Sequence of chain 1.D:
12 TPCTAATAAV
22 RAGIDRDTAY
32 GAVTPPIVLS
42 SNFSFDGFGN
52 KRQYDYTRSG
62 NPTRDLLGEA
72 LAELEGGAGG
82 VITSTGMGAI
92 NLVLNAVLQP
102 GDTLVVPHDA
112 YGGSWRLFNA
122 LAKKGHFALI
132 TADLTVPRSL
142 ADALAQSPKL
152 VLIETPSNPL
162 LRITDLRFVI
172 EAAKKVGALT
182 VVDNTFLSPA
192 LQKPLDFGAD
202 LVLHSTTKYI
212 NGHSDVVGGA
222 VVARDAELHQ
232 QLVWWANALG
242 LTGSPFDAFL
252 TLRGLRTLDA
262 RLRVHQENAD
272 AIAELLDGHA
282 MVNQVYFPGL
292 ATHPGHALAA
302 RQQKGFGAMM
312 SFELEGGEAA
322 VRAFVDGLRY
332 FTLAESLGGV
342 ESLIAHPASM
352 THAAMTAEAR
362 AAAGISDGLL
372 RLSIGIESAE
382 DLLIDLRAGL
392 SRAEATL

Sequence of chain 1.A:
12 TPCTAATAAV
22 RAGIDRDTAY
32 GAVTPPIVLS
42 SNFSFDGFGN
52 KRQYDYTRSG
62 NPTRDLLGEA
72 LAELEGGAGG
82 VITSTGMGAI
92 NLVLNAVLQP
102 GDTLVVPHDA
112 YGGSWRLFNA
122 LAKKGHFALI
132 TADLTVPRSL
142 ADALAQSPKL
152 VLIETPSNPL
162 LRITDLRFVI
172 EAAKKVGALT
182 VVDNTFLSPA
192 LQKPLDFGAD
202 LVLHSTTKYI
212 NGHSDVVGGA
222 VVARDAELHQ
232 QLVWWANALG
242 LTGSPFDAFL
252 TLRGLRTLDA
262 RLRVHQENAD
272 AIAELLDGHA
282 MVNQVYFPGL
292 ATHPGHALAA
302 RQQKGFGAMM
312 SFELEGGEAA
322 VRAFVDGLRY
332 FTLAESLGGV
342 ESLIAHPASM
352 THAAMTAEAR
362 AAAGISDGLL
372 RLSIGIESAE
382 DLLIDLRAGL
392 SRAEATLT

A protein and the small-molecule ligand that binds it are described below.
Small molecule (SMILES): C=C(/N=C/c1c(COP(=O)(O)O)cnc(C)c1O)C(=O)O

Binding-site contacts:
Ligand atom O contacts residue ASN159 of chain 1.D at 3.0 Å (h-bond).
Ligand atom OP1 contacts residue GLY87 of chain 1.D at 3.0 Å (h-bond).
Ligand atom N contacts residue TYR112 of chain 1.D at 3.6 Å.
Ligand atom OP2 contacts residue MET88 of chain 1.D at 2.8 Å (h-bond).
Ligand atom OP1 contacts residue TYR57 of chain 1.A at 3.5 Å (h-bond).
Ligand atom OP4 contacts residue SER206 of chain 1.D at 3.1 Å.
Ligand atom OP2 contacts residue THR86 of chain 1.D at 3.6 Å.
Ligand atom P contacts residue SER206 of chain 1.D at 3.6 Å.
Ligand atom C4A contacts residue LYS209 of chain 1.D at 2.8 Å.
Ligand atom N contacts residue LYS209 of chain 1.D at 3.0 Å (salt-bridge).
Ligand atom C5 contacts residue TYR112 of chain 1.D at 3.6 Å (hydrophobic).
Ligand atom CA contacts residue TYR112 of chain 1.D at 3.6 Å (hydrophobic).
Ligand atom O contacts residue ARG372 of chain 1.D at 2.9 Å (salt-bridge).
Ligand atom OP2 contacts residue ARG59 of chain 1.A at 2.7 Å (salt-bridge).
Ligand atom P contacts residue GLY87 of chain 1.D at 3.5 Å.
Ligand atom O3 contacts residue ASN159 of chain 1.D at 3.1 Å (h-bond).
Ligand atom OP4 contacts residue GLY87 of chain 1.D at 3.2 Å.
Ligand atom C3 contacts residue LYS209 of chain 1.D at 3.6 Å.
Ligand atom OP2 contacts residue GLY87 of chain 1.D at 3.0 Å (h-bond).
Ligand atom OP3 contacts residue ARG59 of chain 1.A at 2.9 Å (salt-bridge).
Ligand atom OP1 contacts residue SER206 of chain 1.D at 2.7 Å (h-bond).
Ligand atom P contacts residue TYR57 of chain 1.A at 3.4 Å.
Ligand atom OXT contacts residue ARG372 of chain 1.D at 3.1 Å (salt-bridge).
Ligand atom N1 contacts residue ASP184 of chain 1.D at 2.6 Å (salt-bridge).
Ligand atom OXT contacts residue THR352 of chain 1.D at 3.0 Å.
Ligand atom P contacts residue ARG59 of chain 1.A at 3.6 Å.
Ligand atom CB contacts residue TYR112 of chain 1.D at 3.5 Å (hydrophobic).
Ligand atom OP1 contacts residue THR208 of chain 1.D at 2.8 Å (h-bond).
Ligand atom C2A contacts residue ASP184 of chain 1.D at 3.4 Å.
Ligand atom C2 contacts residue ASP184 of chain 1.D at 3.4 Å.
Ligand atom OXT contacts residue SER337 of chain 1.D at 2.9 Å (h-bond).
Ligand atom C4 contacts residue LYS209 of chain 1.D at 3.2 Å.
Ligand atom C6 contacts residue ASP184 of chain 1.D at 3.5 Å.
Ligand atom OP1 contacts residue GLY219 of chain 1.D at 3.6 Å.
Ligand atom O contacts residue TYR112 of chain 1.D at 3.6 Å.
Ligand atom C4 contacts residue TYR112 of chain 1.D at 3.5 Å (hydrophobic).
Ligand atom O contacts residue THR352 of chain 1.D at 3.5 Å.
Ligand atom C4A contacts residue TYR112 of chain 1.D at 3.6 Å (hydrophobic).
Ligand atom C contacts residue THR352 of chain 1.D at 3.5 Å.
Ligand atom OP3 contacts residue TYR57 of chain 1.A at 2.4 Å (h-bond).